The small molecule below binds the protein below.
Small molecule (SMILES): OC[C@H]1O[C@H](O)[C@@H](O)[C@@H](O)[C@@H]1O

Binding-site contacts:
Ligand atom C5 contacts residue BMA3 of chain 3.B at 3.2 Å.
Ligand atom C2 contacts residue BMA3 of chain 3.B at 3.0 Å.
Ligand atom O4 contacts residue THR310 of chain 1.A at 3.4 Å (h-bond).
Ligand atom C6 contacts residue PRO309 of chain 1.A at 3.6 Å (hydrophobic).
Ligand atom C5 contacts residue PRO309 of chain 1.A at 4.1 Å (hydrophobic).
Ligand atom O5 contacts residue BMA3 of chain 3.B at 2.6 Å (h-bond).
Ligand atom C4 contacts residue BMA3 of chain 3.B at 3.7 Å.
Ligand atom C3 contacts residue THR310 of chain 1.A at 4.2 Å.
Ligand atom O5 contacts residue THR310 of chain 1.A at 4.3 Å.
Ligand atom C6 contacts residue BMA3 of chain 3.B at 4.5 Å.
Ligand atom C3 contacts residue BMA3 of chain 3.B at 3.1 Å.
Ligand atom O2 contacts residue BMA3 of chain 3.B at 4.3 Å.
Ligand atom O3 contacts residue BMA3 of chain 3.B at 4.3 Å.
Ligand atom C4 contacts residue THR310 of chain 1.A at 3.9 Å.
Ligand atom O5 contacts residue PRO309 of chain 1.A at 4.3 Å.
Ligand atom C5 contacts residue THR310 of chain 1.A at 3.5 Å.
Ligand atom C1 contacts residue BMA3 of chain 3.B at 3.4 Å.
Ligand atom O4 contacts residue BMA3 of chain 3.B at 4.4 Å.
Ligand atom C6 contacts residue THR310 of chain 1.A at 3.8 Å.

Sequence of chain 1.A:
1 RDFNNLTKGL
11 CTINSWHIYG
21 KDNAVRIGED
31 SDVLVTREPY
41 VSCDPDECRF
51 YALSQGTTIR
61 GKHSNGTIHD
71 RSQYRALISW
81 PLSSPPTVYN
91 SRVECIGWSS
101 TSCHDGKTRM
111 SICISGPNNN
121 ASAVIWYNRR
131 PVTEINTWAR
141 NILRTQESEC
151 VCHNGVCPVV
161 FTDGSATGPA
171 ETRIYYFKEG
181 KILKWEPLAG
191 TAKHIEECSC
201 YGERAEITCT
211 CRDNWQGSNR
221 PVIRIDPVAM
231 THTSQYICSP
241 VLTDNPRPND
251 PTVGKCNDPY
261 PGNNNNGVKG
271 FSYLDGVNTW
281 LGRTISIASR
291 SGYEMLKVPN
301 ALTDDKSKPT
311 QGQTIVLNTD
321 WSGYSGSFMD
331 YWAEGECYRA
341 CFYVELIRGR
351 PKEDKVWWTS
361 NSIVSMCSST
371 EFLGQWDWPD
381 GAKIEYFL